Sequence of chain 19.B:
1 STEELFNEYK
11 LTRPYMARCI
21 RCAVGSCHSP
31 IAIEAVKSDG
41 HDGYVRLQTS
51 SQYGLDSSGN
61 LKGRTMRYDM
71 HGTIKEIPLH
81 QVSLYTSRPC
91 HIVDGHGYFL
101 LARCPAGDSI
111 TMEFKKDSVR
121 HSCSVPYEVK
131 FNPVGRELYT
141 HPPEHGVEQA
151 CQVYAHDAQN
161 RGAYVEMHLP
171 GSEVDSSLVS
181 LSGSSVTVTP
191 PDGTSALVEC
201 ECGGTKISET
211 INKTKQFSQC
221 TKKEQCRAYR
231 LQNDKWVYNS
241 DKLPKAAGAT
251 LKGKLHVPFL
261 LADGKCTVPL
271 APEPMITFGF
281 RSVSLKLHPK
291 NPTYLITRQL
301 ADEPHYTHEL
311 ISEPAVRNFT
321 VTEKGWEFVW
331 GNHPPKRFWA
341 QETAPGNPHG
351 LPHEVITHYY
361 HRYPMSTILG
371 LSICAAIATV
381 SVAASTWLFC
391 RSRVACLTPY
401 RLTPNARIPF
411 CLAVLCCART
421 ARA

A small-molecule ligand and the protein it binds are described below.
Small molecule (SMILES): CC(=O)N[C@@H]1[C@@H](O)[C@H](O)[C@@H](CO)O[C@H]1O

Binding-site contacts:
Ligand atom C1 contacts residue ASN212 of chain 19.B at 1.4 Å.
Ligand atom C1 contacts residue ILE211 of chain 19.B at 4.1 Å (hydrophobic).
Ligand atom O7 contacts residue ASN212 of chain 19.B at 4.5 Å.
Ligand atom C3 contacts residue ASN212 of chain 19.B at 3.8 Å.
Ligand atom C5 contacts residue ASN212 of chain 19.B at 3.7 Å.
Ligand atom C7 contacts residue ASN212 of chain 19.B at 3.9 Å.
Ligand atom O5 contacts residue ASN212 of chain 19.B at 2.4 Å (h-bond).
Ligand atom N2 contacts residue ASN212 of chain 19.B at 2.9 Å (h-bond).
Ligand atom O6 contacts residue ASN212 of chain 19.B at 4.4 Å.
Ligand atom C4 contacts residue ASN212 of chain 19.B at 4.2 Å.
Ligand atom C2 contacts residue ASN212 of chain 19.B at 2.5 Å.
Ligand atom N2 contacts residue ILE211 of chain 19.B at 4.0 Å.